Binding-site contacts:
Ligand atom C4 contacts residue ASN265 of chain 1.A at 4.3 Å.
Ligand atom C5 contacts residue SER381 of chain 1.A at 4.2 Å.
Ligand atom C6 contacts residue SER303 of chain 1.A at 4.4 Å.
Ligand atom C8 contacts residue GLN263 of chain 1.A at 4.4 Å.
Ligand atom C7 contacts residue ARG412 of chain 1.A at 3.3 Å.
Ligand atom O6 contacts residue SER303 of chain 1.A at 3.7 Å.
Ligand atom C8 contacts residue ARG412 of chain 1.A at 4.4 Å.
Ligand atom C3 contacts residue ASN265 of chain 1.A at 3.8 Å.
Ligand atom C8 contacts residue ASN265 of chain 1.A at 3.5 Å.
Ligand atom C5 contacts residue ASN265 of chain 1.A at 3.7 Å.
Ligand atom C7 contacts residue ASN265 of chain 1.A at 3.3 Å.
Ligand atom C6 contacts residue SER381 of chain 1.A at 3.6 Å.
Ligand atom O5 contacts residue ASN265 of chain 1.A at 2.4 Å (h-bond).
Ligand atom N2 contacts residue ASN265 of chain 1.A at 2.8 Å (h-bond).
Ligand atom C1 contacts residue ASN265 of chain 1.A at 1.4 Å.
Ligand atom O7 contacts residue ARG412 of chain 1.A at 2.5 Å (salt-bridge).
Ligand atom O7 contacts residue ASN265 of chain 1.A at 4.2 Å.
Ligand atom N2 contacts residue ARG412 of chain 1.A at 3.9 Å.
Ligand atom C2 contacts residue ASN265 of chain 1.A at 2.4 Å.

Sequence of chain 1.A:
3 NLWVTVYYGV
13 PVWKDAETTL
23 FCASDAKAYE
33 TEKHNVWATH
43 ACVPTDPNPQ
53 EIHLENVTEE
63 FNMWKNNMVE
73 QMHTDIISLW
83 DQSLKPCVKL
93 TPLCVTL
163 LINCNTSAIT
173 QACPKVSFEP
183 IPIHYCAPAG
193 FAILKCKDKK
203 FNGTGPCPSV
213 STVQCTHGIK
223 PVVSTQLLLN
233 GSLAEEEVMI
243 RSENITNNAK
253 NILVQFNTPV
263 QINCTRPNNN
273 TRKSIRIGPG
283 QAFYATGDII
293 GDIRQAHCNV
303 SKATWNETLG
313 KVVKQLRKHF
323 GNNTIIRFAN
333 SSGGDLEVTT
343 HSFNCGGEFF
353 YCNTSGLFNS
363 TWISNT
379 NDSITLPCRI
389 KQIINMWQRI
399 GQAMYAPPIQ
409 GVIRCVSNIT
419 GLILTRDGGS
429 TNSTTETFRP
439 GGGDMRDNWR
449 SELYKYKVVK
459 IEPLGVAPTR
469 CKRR

This protein binds this small molecule.
Small molecule (SMILES): CC(=O)N[C@@H]1[C@@H](O)[C@H](O)[C@@H](CO)O[C@H]1O